Sequence of chain 15.A:
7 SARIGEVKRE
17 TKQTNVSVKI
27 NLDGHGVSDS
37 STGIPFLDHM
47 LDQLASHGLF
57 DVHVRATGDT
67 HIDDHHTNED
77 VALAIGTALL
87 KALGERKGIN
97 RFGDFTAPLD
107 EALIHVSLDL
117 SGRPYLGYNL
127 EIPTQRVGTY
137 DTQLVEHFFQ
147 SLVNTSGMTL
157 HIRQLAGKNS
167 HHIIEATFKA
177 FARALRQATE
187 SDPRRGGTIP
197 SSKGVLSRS

Sequence of chain 4.A:
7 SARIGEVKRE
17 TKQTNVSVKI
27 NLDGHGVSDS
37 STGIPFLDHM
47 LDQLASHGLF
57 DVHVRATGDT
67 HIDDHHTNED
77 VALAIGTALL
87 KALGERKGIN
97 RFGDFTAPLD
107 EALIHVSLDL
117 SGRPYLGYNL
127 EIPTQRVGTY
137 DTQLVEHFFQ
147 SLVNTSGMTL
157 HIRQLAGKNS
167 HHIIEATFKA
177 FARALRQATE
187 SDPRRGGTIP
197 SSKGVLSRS

This protein binds this small molecule.
Small molecule (SMILES): O=P(O)(O)OC[C@@H](O)[C@@H](O)c1cnc[nH]1

Sequence of chain 24.A:
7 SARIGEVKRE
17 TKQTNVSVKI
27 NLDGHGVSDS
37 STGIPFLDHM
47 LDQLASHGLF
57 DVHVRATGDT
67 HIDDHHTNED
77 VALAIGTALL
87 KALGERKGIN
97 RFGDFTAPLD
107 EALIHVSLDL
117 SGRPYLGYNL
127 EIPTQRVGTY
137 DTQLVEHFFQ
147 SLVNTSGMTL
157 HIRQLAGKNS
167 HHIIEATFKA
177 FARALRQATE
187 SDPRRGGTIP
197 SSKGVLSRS

Binding-site contacts:
Ligand atom OP4 contacts residue ARG119 of chain 15.A at 3.1 Å (salt-bridge).
Ligand atom C6 contacts residue MN1 of chain 4.C at 3.3 Å.
Ligand atom OP6 contacts residue ARG97 of chain 15.A at 2.8 Å (salt-bridge).
Ligand atom C6 contacts residue HIS71 of chain 4.A at 3.3 Å.
Ligand atom OP5 contacts residue ARG119 of chain 15.A at 3.0 Å (salt-bridge).
Ligand atom P contacts residue ARG97 of chain 15.A at 3.6 Å.
Ligand atom P contacts residue SER197 of chain 15.A at 3.7 Å.
Ligand atom OP4 contacts residue SER197 of chain 15.A at 3.8 Å.
Ligand atom OP6 contacts residue SER197 of chain 15.A at 2.7 Å (h-bond).
Ligand atom O2 contacts residue HIS72 of chain 4.A at 3.5 Å (h-bond).
Ligand atom N1 contacts residue HIS168 of chain 24.A at 3.5 Å (h-bond).
Ligand atom O3 contacts residue ARG119 of chain 15.A at 3.8 Å.
Ligand atom OP1 contacts residue GLU171 of chain 24.A at 3.2 Å (salt-bridge).
Ligand atom O3 contacts residue LYS199 of chain 15.A at 3.6 Å.
Ligand atom OP1 contacts residue LYS175 of chain 24.A at 3.4 Å (salt-bridge).
Ligand atom C5 contacts residue MN1 of chain 4.C at 3.0 Å.
Ligand atom C2 contacts residue GLU171 of chain 24.A at 3.5 Å.
Ligand atom N2 contacts residue MN1 of chain 4.B at 2.3 Å.
Ligand atom C1 contacts residue SER198 of chain 15.A at 3.4 Å.
Ligand atom N1 contacts residue GLU75 of chain 4.A at 3.2 Å (salt-bridge).
Ligand atom C6 contacts residue MN1 of chain 4.B at 3.0 Å.
Ligand atom C5 contacts residue GLU75 of chain 4.A at 3.2 Å.
Ligand atom N1 contacts residue MN1 of chain 4.C at 2.2 Å.
Ligand atom C6 contacts residue HIS72 of chain 4.A at 3.7 Å.
Ligand atom C4 contacts residue MN1 of chain 4.B at 3.3 Å.
Ligand atom C6 contacts residue GLU171 of chain 24.A at 3.8 Å.
Ligand atom OP4 contacts residue LYS199 of chain 15.A at 2.7 Å (salt-bridge).
Ligand atom O2 contacts residue GLU171 of chain 24.A at 2.5 Å (salt-bridge).
Ligand atom N1 contacts residue HIS71 of chain 4.A at 3.0 Å (h-bond).
Ligand atom N2 contacts residue HIS167 of chain 24.A at 3.6 Å.
Ligand atom C6 contacts residue HIS167 of chain 24.A at 3.4 Å.
Ligand atom OP5 contacts residue LYS175 of chain 24.A at 2.6 Å (salt-bridge).
Ligand atom O2 contacts residue HIS45 of chain 24.A at 3.4 Å (h-bond).
Ligand atom O2 contacts residue MN1 of chain 4.B at 2.3 Å.
Ligand atom N2 contacts residue GLU171 of chain 24.A at 3.2 Å (salt-bridge).
Ligand atom P contacts residue LYS175 of chain 24.A at 3.6 Å.
Ligand atom OP5 contacts residue ARG97 of chain 15.A at 2.7 Å (salt-bridge).
Ligand atom C2 contacts residue MN1 of chain 4.B at 3.4 Å.
Ligand atom N2 contacts residue HIS72 of chain 4.A at 3.2 Å (h-bond).
Ligand atom C1 contacts residue GLU171 of chain 24.A at 3.8 Å.